Sequence of chain 3.A:
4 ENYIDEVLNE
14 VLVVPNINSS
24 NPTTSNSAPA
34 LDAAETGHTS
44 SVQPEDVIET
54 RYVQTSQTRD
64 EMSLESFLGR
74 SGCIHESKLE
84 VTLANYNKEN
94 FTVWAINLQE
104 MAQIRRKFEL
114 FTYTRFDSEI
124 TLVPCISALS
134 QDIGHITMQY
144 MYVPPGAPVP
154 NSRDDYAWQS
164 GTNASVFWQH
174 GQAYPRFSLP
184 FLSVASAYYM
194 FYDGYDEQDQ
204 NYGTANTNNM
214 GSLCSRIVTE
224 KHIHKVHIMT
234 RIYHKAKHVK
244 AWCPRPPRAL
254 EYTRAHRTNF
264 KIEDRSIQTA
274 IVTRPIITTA

A small-molecule ligand and the protein it binds are described below.
Small molecule (SMILES): CCOc1noc2cc(OCCC3CCN(c4ccc(C)nn4)CC3)ccc12

Binding-site contacts:
Ligand atom C22 contacts residue ILE99 of chain 3.A at 3.9 Å (hydrophobic).
Ligand atom C01 contacts residue TYR192 of chain 3.A at 2.9 Å (hydrophobic).
Ligand atom N06 contacts residue LEU101 of chain 3.A at 3.2 Å.
Ligand atom C18 contacts residue TYR145 of chain 3.A at 3.8 Å (hydrophobic).
Ligand atom N24 contacts residue LEU216 of chain 3.A at 3.5 Å.
Ligand atom C19 contacts residue TYR145 of chain 3.A at 3.2 Å (hydrophobic).
Ligand atom C04 contacts residue ASN211 of chain 3.A at 3.4 Å.
Ligand atom C28 contacts residue ALA167 of chain 3.A at 3.1 Å (hydrophobic).
Ligand atom C18 contacts residue ILE99 of chain 3.A at 3.8 Å (hydrophobic).
Ligand atom C14 contacts residue HIS237 of chain 3.A at 3.5 Å.
Ligand atom C17 contacts residue LEU182 of chain 3.A at 3.7 Å (hydrophobic).
Ligand atom C28 contacts residue TYR145 of chain 3.A at 3.3 Å (hydrophobic).
Ligand atom C04 contacts residue MET213 of chain 3.A at 3.9 Å (hydrophobic).
Ligand atom C27 contacts residue PHE180 of chain 3.A at 3.2 Å (hydrophobic).
Ligand atom C19 contacts residue LEU182 of chain 3.A at 3.6 Å (hydrophobic).
Ligand atom C12 contacts residue ILE99 of chain 3.A at 3.7 Å (hydrophobic).
Ligand atom C22 contacts residue ILE123 of chain 3.A at 3.6 Å (hydrophobic).
Ligand atom N24 contacts residue PHE180 of chain 3.A at 3.6 Å.
Ligand atom O26 contacts residue PHE180 of chain 3.A at 3.7 Å.
Ligand atom O16 contacts residue ILE99 of chain 3.A at 3.6 Å.
Ligand atom C25 contacts residue PHE180 of chain 3.A at 3.5 Å (hydrophobic).
Ligand atom C17 contacts residue ILE99 of chain 3.A at 3.8 Å (hydrophobic).
Ligand atom N08 contacts residue LEU101 of chain 3.A at 3.8 Å.
Ligand atom C05 contacts residue LEU101 of chain 3.A at 3.9 Å (hydrophobic).
Ligand atom C15 contacts residue LEU182 of chain 3.A at 3.7 Å (hydrophobic).
Ligand atom C14 contacts residue SER121 of chain 3.A at 3.5 Å.
Ligand atom C13 contacts residue MET213 of chain 3.A at 3.4 Å (hydrophobic).
Ligand atom C18 contacts residue LEU182 of chain 3.A at 3.2 Å (hydrophobic).
Ligand atom N07 contacts residue LEU101 of chain 3.A at 3.7 Å.
Ligand atom C15 contacts residue ILE123 of chain 3.A at 3.6 Å (hydrophobic).
Ligand atom O26 contacts residue TYR145 of chain 3.A at 3.2 Å.
Ligand atom C09 contacts residue TYR191 of chain 3.A at 3.6 Å (hydrophobic).
Ligand atom C03 contacts residue ASN211 of chain 3.A at 3.1 Å.
Ligand atom C28 contacts residue MET144 of chain 3.A at 3.8 Å (hydrophobic).
Ligand atom C01 contacts residue THR207 of chain 3.A at 2.9 Å.
Ligand atom C09 contacts residue LEU101 of chain 3.A at 3.8 Å (hydrophobic).
Ligand atom C10 contacts residue TYR191 of chain 3.A at 3.7 Å (hydrophobic).
Ligand atom C21 contacts residue ILE123 of chain 3.A at 3.8 Å (hydrophobic).
Ligand atom O23 contacts residue LEU216 of chain 3.A at 3.7 Å.
Ligand atom C28 contacts residue TYR143 of chain 3.A at 3.4 Å (hydrophobic).